A small-molecule ligand and the protein it binds are described below.
Small molecule (SMILES): C[C@@H]1CC[C@@]2(OC1)O[C@H]1[C@@H](O)[C@H]3[C@@H]4CC[C@H]5C[C@@H](O[C@@H]6O[C@H](CO)[C@H](O[C@@H]7O[C@H](CO)[C@@H](O)[C@H](O[C@@H]8OC[C@@H](O)[C@H](O)[C@H]8O)[C@H]7O[C@@H]7O[C@H](CO)[C@H](O)[C@H](O[C@@H]8O[C@H](CO)[C@@H](O)[C@H](O)[C@H]8O)[C@H]7O)[C@H](O)[C@H]6O)[C@H](O)C[C@]5(C)[C@H]4CC[C@]3(C)[C@H]1[C@@H]2C

Binding-site contacts:
Ligand atom C13 contacts residue TYR351 of chain 1.B at 3.3 Å (hydrophobic).
Ligand atom C32 contacts residue GLU347 of chain 1.B at 4.4 Å.
Ligand atom C07 contacts residue PHE417 of chain 1.B at 4.3 Å (hydrophobic).
Ligand atom C12 contacts residue TYR351 of chain 1.B at 4.4 Å (hydrophobic).
Ligand atom C17 contacts residue ILE414 of chain 1.B at 3.3 Å (hydrophobic).
Ligand atom C21 contacts residue HIS120 of chain 1.A at 4.3 Å.
Ligand atom C24 contacts residue LYS124 of chain 1.A at 4.3 Å.
Ligand atom O79 contacts residue GLU347 of chain 1.B at 3.8 Å.
Ligand atom C23 contacts residue LEU343 of chain 1.B at 4.2 Å (hydrophobic).
Ligand atom O78 contacts residue LYS124 of chain 1.A at 3.9 Å.
Ligand atom C01 contacts residue LEU140 of chain 1.A at 4.1 Å (hydrophobic).
Ligand atom C10 contacts residue ILE414 of chain 1.B at 4.2 Å (hydrophobic).
Ligand atom C14 contacts residue TYR351 of chain 1.B at 4.0 Å (hydrophobic).
Ligand atom C81 contacts residue ILE118 of chain 1.A at 4.3 Å (hydrophobic).
Ligand atom O09 contacts residue PHE417 of chain 1.B at 4.2 Å.
Ligand atom C28 contacts residue THR342 of chain 1.B at 4.2 Å.
Ligand atom C81 contacts residue GLY117 of chain 1.A at 3.8 Å.
Ligand atom C16 contacts residue ALA121 of chain 1.A at 4.4 Å (hydrophobic).
Ligand atom O82 contacts residue ILE414 of chain 1.B at 3.9 Å.
Ligand atom C14 contacts residue GLY117 of chain 1.A at 4.2 Å.
Ligand atom C18 contacts residue ILE414 of chain 1.B at 3.8 Å (hydrophobic).
Ligand atom C03 contacts residue LEU140 of chain 1.A at 3.4 Å (hydrophobic).
Ligand atom C04 contacts residue LEU140 of chain 1.A at 3.8 Å (hydrophobic).
Ligand atom C22 contacts residue HIS120 of chain 1.A at 4.1 Å.
Ligand atom O25 contacts residue LYS124 of chain 1.A at 3.9 Å.
Ligand atom O72 contacts residue ASP126 of chain 1.A at 3.6 Å.
Ligand atom O62 contacts residue LYS124 of chain 1.A at 3.4 Å (salt-bridge).
Ligand atom C27 contacts residue LYS124 of chain 1.A at 4.4 Å.
Ligand atom O42 contacts residue GLU284 of chain 1.B at 4.3 Å.
Ligand atom C61 contacts residue LYS124 of chain 1.A at 3.5 Å.
Ligand atom C80 contacts residue HIS120 of chain 1.A at 3.8 Å.
Ligand atom C26 contacts residue LEU343 of chain 1.B at 4.3 Å (hydrophobic).
Ligand atom C80 contacts residue ALA121 of chain 1.A at 3.6 Å (hydrophobic).
Ligand atom C71 contacts residue ASP126 of chain 1.A at 4.3 Å.
Ligand atom C02 contacts residue LEU140 of chain 1.A at 3.6 Å (hydrophobic).
Ligand atom C08 contacts residue PHE417 of chain 1.B at 3.7 Å (hydrophobic).
Ligand atom C81 contacts residue ALA121 of chain 1.A at 3.9 Å (hydrophobic).
Ligand atom O79 contacts residue HIS120 of chain 1.A at 3.9 Å.
Ligand atom C10 contacts residue PHE417 of chain 1.B at 4.4 Å (hydrophobic).
Ligand atom O62 contacts residue VAL125 of chain 1.A at 4.3 Å.

Sequence of chain 1.B:
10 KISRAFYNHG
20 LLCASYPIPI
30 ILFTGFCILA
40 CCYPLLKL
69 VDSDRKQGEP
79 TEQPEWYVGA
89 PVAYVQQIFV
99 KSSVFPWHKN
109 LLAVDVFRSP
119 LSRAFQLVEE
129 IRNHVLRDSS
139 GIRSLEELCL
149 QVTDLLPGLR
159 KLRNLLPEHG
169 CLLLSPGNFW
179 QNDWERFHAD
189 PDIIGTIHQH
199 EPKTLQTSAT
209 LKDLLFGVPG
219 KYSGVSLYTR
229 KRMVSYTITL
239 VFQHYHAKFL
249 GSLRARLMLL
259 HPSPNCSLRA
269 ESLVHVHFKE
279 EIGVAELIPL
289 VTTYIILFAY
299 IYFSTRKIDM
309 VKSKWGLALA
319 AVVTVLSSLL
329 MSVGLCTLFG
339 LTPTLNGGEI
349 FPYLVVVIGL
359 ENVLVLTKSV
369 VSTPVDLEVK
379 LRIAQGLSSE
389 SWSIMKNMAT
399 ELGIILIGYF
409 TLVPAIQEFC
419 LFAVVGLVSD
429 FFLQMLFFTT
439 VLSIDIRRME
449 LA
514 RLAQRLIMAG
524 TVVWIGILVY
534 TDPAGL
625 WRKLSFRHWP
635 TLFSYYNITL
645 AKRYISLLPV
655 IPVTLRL

Sequence of chain 1.A:
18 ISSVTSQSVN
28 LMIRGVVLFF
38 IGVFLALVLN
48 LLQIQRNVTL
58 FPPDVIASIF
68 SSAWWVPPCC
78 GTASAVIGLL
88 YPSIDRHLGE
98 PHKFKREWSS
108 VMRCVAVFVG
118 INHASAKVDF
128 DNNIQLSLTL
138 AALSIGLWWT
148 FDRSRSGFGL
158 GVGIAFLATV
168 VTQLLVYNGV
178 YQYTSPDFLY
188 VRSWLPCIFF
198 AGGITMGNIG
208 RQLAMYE